Binding-site contacts:
Ligand atom O7 contacts residue ASN238 of chain 1.C at 4.4 Å.
Ligand atom C3 contacts residue ARG165 of chain 1.C at 3.6 Å.
Ligand atom O5 contacts residue ASN238 of chain 1.C at 2.4 Å (h-bond).
Ligand atom O7 contacts residue ASP237 of chain 1.C at 3.7 Å.
Ligand atom C2 contacts residue ARG165 of chain 1.C at 4.2 Å.
Ligand atom C4 contacts residue ARG165 of chain 1.C at 3.9 Å.
Ligand atom N2 contacts residue GLY236 of chain 1.C at 3.4 Å (h-bond).
Ligand atom O4 contacts residue ARG165 of chain 1.C at 4.1 Å.
Ligand atom O7 contacts residue GLY236 of chain 1.C at 3.2 Å (h-bond).
Ligand atom N2 contacts residue ARG165 of chain 1.C at 4.4 Å.
Ligand atom C7 contacts residue ASN238 of chain 1.C at 3.8 Å.
Ligand atom C5 contacts residue ARG165 of chain 1.C at 3.5 Å.
Ligand atom N2 contacts residue ASN238 of chain 1.C at 2.9 Å (h-bond).
Ligand atom O5 contacts residue ARG165 of chain 1.C at 4.0 Å.
Ligand atom C1 contacts residue ASN238 of chain 1.C at 1.5 Å.
Ligand atom C5 contacts residue ASN238 of chain 1.C at 3.7 Å.
Ligand atom C8 contacts residue GLN218 of chain 1.A at 4.2 Å.
Ligand atom C8 contacts residue ASN238 of chain 1.C at 4.2 Å.
Ligand atom C2 contacts residue ASN238 of chain 1.C at 2.5 Å.
Ligand atom C4 contacts residue ASN238 of chain 1.C at 4.3 Å.
Ligand atom C3 contacts residue ASN238 of chain 1.C at 3.8 Å.
Ligand atom C7 contacts residue GLY236 of chain 1.C at 3.8 Å.
Ligand atom C1 contacts residue ARG165 of chain 1.C at 3.7 Å.
Ligand atom C7 contacts residue ASP237 of chain 1.C at 4.4 Å.

Sequence of chain 1.A:
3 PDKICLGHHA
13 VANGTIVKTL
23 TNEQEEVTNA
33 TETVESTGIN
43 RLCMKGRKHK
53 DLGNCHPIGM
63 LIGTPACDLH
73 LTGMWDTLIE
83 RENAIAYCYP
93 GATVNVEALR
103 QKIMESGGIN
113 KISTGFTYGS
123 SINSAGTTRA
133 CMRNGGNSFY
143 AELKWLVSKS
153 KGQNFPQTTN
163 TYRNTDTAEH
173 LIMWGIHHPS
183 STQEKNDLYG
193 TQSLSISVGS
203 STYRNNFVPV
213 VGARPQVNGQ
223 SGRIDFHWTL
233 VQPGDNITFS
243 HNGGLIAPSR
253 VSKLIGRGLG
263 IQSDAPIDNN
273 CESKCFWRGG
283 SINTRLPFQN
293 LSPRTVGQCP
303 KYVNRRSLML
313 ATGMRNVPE

A protein and the small-molecule ligand that binds it are described below.
Small molecule (SMILES): CC(=O)N[C@@H]1[C@@H](O)[C@H](O)[C@@H](CO)O[C@H]1O

Sequence of chain 1.C:
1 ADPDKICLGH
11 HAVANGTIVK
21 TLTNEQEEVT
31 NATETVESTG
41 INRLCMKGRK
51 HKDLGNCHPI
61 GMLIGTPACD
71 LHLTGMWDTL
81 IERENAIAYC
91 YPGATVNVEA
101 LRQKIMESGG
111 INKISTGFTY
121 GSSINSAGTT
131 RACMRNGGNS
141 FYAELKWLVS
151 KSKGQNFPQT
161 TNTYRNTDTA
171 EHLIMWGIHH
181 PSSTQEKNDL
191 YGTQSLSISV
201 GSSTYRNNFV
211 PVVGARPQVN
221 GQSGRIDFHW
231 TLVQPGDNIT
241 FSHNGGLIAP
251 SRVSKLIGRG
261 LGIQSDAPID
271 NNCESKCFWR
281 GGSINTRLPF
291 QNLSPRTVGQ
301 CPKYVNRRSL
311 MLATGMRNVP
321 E